This small molecule binds to this protein.
Small molecule (SMILES): COC1=C(OC)C(=O)C(C/C=C(/C)CCC=C(C)CC/C=C(/C)CC/C=C(\C)CC/C=C(\C)CC/C=C(\C)CC/C=C(/C)CCC=C(C)CCC=C(C)CCC=C(C)C)=C(C)C1=O

Binding-site contacts:
Ligand atom C5 contacts residue SER184 of chain 1.I at 3.9 Å.
Ligand atom C10 contacts residue SER184 of chain 1.I at 4.3 Å.
Ligand atom CM5 contacts residue SER184 of chain 1.I at 3.6 Å.
Ligand atom C15 contacts residue TRP187 of chain 1.I at 4.3 Å (hydrophobic).
Ligand atom C9 contacts residue TRP278 of chain 1.I at 4.5 Å (hydrophobic).
Ligand atom O4 contacts residue ARG177 of chain 1.I at 4.3 Å.
Ligand atom C11 contacts residue TRP23 of chain 1.HA at 4.5 Å (hydrophobic).
Ligand atom C9 contacts residue TRP187 of chain 1.I at 4.4 Å (hydrophobic).
Ligand atom C5 contacts residue TRP278 of chain 1.I at 4.2 Å (hydrophobic).
Ligand atom C6 contacts residue TRP278 of chain 1.I at 3.9 Å (hydrophobic).
Ligand atom C15 contacts residue PHE188 of chain 1.I at 3.9 Å (hydrophobic).
Ligand atom C3 contacts residue SER184 of chain 1.I at 4.2 Å.
Ligand atom C11 contacts residue TRP278 of chain 1.I at 4.1 Å (hydrophobic).
Ligand atom C1 contacts residue TRP278 of chain 1.I at 4.5 Å (hydrophobic).
Ligand atom O4 contacts residue TYR181 of chain 1.I at 4.3 Å.
Ligand atom CM5 contacts residue TRP278 of chain 1.I at 3.8 Å (hydrophobic).
Ligand atom C12 contacts residue TRP187 of chain 1.I at 4.1 Å (hydrophobic).
Ligand atom C8 contacts residue TRP278 of chain 1.I at 4.0 Å (hydrophobic).
Ligand atom C4 contacts residue SER184 of chain 1.I at 3.5 Å.
Ligand atom O3 contacts residue ARG177 of chain 1.I at 4.3 Å.
Ligand atom O1 contacts residue TRP278 of chain 1.I at 4.3 Å.
Ligand atom C10 contacts residue TRP187 of chain 1.I at 2.9 Å (hydrophobic).
Ligand atom C7 contacts residue TRP278 of chain 1.I at 3.4 Å (hydrophobic).
Ligand atom O4 contacts residue SER184 of chain 1.I at 3.4 Å (h-bond).

Sequence of chain 1.I:
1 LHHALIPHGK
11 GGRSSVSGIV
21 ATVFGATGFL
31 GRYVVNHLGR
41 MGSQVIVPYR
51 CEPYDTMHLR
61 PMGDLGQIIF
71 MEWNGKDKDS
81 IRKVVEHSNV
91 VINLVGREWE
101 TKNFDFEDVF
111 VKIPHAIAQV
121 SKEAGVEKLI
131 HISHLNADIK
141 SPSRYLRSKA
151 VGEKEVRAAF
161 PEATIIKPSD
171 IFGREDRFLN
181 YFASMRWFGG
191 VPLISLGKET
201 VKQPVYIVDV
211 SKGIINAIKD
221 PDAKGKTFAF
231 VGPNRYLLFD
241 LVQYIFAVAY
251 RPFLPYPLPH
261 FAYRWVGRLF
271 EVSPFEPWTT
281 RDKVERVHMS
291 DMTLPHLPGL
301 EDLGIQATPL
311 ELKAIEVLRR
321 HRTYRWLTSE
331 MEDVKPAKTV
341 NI

Sequence of chain 1.HA:
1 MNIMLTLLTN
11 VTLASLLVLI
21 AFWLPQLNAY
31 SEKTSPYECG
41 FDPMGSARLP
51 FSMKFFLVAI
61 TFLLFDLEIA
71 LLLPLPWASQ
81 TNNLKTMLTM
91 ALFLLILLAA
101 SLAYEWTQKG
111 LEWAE